Sequence of chain 1.K:
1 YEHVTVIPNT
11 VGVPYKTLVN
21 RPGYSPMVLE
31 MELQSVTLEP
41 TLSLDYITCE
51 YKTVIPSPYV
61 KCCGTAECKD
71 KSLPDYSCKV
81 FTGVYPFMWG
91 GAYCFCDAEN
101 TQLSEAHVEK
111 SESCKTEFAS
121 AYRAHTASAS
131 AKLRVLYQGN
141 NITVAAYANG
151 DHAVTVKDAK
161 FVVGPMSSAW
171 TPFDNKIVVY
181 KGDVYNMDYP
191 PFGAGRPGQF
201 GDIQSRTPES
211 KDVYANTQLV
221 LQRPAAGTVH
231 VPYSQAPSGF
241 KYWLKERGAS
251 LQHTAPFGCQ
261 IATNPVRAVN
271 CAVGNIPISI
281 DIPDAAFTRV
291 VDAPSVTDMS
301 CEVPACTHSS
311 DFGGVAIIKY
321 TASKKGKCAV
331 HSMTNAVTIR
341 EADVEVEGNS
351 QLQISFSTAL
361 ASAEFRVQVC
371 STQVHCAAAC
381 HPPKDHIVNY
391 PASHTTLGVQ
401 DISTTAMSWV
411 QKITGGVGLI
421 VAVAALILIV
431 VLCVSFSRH

A protein and the small-molecule ligand that binds it are described below.
Small molecule (SMILES): CC(=O)N[C@@H]1[C@@H](O)[C@H](O)[C@@H](CO)O[C@H]1O

Binding-site contacts:
Ligand atom C4 contacts residue ASN259 of chain 1.N at 4.3 Å.
Ligand atom C7 contacts residue ASN259 of chain 1.N at 3.2 Å.
Ligand atom C4 contacts residue LYS115 of chain 1.K at 4.3 Å.
Ligand atom C2 contacts residue ASN259 of chain 1.N at 2.5 Å.
Ligand atom C6 contacts residue THR116 of chain 1.K at 4.2 Å.
Ligand atom O7 contacts residue ASN259 of chain 1.N at 3.2 Å.
Ligand atom O5 contacts residue ASN259 of chain 1.N at 2.4 Å (h-bond).
Ligand atom O5 contacts residue THR116 of chain 1.K at 4.5 Å.
Ligand atom O7 contacts residue LYS181 of chain 1.K at 4.0 Å.
Ligand atom C1 contacts residue ASN259 of chain 1.N at 1.4 Å.
Ligand atom C8 contacts residue ASN259 of chain 1.N at 4.3 Å.
Ligand atom O6 contacts residue THR116 of chain 1.K at 4.4 Å.
Ligand atom O4 contacts residue LYS115 of chain 1.K at 4.1 Å.
Ligand atom C3 contacts residue ASN259 of chain 1.N at 3.8 Å.
Ligand atom N2 contacts residue ASN259 of chain 1.N at 2.8 Å (h-bond).
Ligand atom C5 contacts residue ASN259 of chain 1.N at 3.7 Å.
Ligand atom C6 contacts residue LYS115 of chain 1.K at 4.4 Å.

Sequence of chain 1.N:
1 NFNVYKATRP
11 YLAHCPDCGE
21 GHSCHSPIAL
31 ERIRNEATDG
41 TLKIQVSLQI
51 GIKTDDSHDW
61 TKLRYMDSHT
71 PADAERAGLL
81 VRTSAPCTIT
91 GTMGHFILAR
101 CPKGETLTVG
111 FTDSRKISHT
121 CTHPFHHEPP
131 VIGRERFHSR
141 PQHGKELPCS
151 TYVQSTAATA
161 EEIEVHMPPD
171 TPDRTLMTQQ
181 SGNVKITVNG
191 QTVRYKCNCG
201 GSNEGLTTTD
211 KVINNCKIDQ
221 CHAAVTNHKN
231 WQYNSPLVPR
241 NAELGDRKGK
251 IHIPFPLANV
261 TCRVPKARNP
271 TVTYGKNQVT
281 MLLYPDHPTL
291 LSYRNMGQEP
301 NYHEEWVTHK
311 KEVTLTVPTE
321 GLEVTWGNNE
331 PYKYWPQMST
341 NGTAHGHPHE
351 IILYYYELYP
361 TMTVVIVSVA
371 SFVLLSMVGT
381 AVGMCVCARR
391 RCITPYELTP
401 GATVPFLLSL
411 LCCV